Binding-site contacts:
Ligand atom C2' contacts residue VAL61 of chain 1.C at 3.9 Å (hydrophobic).
Ligand atom C6 contacts residue B121 of chain 1.I at 3.6 Å.
Ligand atom C4 contacts residue VAL61 of chain 1.C at 3.5 Å (hydrophobic).
Ligand atom C5 contacts residue B121 of chain 1.I at 3.1 Å.
Ligand atom N3 contacts residue HIS65 of chain 1.C at 3.4 Å.
Ligand atom O3' contacts residue TRP54 of chain 1.C at 3.4 Å.
Ligand atom C2' contacts residue TRP54 of chain 1.C at 3.7 Å (hydrophobic).
Ligand atom O2' contacts residue VAL61 of chain 1.C at 3.3 Å.
Ligand atom N9 contacts residue B121 of chain 1.I at 3.7 Å.
Ligand atom C8 contacts residue VAL61 of chain 1.C at 3.8 Å (hydrophobic).
Ligand atom N9 contacts residue VAL61 of chain 1.C at 3.8 Å.
Ligand atom O2' contacts residue TRP54 of chain 1.C at 3.8 Å.
Ligand atom C1' contacts residue VAL61 of chain 1.C at 4.0 Å (hydrophobic).
Ligand atom N7 contacts residue B121 of chain 1.I at 3.1 Å (h-bond).
Ligand atom O4' contacts residue B121 of chain 1.I at 3.1 Å.
Ligand atom N3 contacts residue B121 of chain 1.I at 3.6 Å.
Ligand atom C2 contacts residue ASP124 of chain 1.D at 3.4 Å.
Ligand atom N3 contacts residue VAL61 of chain 1.C at 3.3 Å.
Ligand atom C2 contacts residue HIS65 of chain 1.C at 3.8 Å.
Ligand atom C8 contacts residue B121 of chain 1.I at 3.4 Å.
Ligand atom C5' contacts residue HIS100 of chain 1.C at 4.0 Å.
Ligand atom C2 contacts residue VAL61 of chain 1.C at 3.9 Å (hydrophobic).
Ligand atom C3' contacts residue TRP54 of chain 1.C at 3.4 Å (hydrophobic).
Ligand atom O2' contacts residue GLU64 of chain 1.C at 2.7 Å (salt-bridge).
Ligand atom N7 contacts residue VAL61 of chain 1.C at 4.0 Å.
Ligand atom C4' contacts residue GLU64 of chain 1.C at 4.0 Å.
Ligand atom C6 contacts residue PRO126 of chain 1.D at 3.6 Å (hydrophobic).
Ligand atom C4' contacts residue B121 of chain 1.I at 3.0 Å.
Ligand atom N6 contacts residue PRO126 of chain 1.D at 3.6 Å.
Ligand atom C2 contacts residue PRO126 of chain 1.D at 3.9 Å (hydrophobic).
Ligand atom C4 contacts residue B121 of chain 1.I at 3.5 Å.
Ligand atom N6 contacts residue B121 of chain 1.I at 4.0 Å.
Ligand atom C8 contacts residue TRP54 of chain 1.C at 3.6 Å (hydrophobic).
Ligand atom C1' contacts residue GLU64 of chain 1.C at 3.5 Å.
Ligand atom N1 contacts residue PRO126 of chain 1.D at 3.5 Å.
Ligand atom N1 contacts residue ASP124 of chain 1.D at 4.0 Å.
Ligand atom C1' contacts residue B121 of chain 1.I at 3.7 Å.
Ligand atom C2' contacts residue GLU64 of chain 1.C at 3.5 Å.
Ligand atom O3' contacts residue GLU64 of chain 1.C at 3.4 Å.
Ligand atom C5' contacts residue B121 of chain 1.I at 2.0 Å.

Sequence of chain 1.C:
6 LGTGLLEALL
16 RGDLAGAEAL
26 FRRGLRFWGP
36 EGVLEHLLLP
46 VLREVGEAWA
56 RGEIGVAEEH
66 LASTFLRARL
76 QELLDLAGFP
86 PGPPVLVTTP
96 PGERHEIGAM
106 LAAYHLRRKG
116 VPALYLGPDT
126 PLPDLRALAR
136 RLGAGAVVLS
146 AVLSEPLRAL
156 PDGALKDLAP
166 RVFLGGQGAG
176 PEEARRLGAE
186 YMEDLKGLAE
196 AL

The small molecule below binds the protein below.
Small molecule (SMILES): C[C@H]1O[C@@H](n2cnc3c(N)ncnc32)[C@H](O)[C@@H]1O

Sequence of chain 1.D:
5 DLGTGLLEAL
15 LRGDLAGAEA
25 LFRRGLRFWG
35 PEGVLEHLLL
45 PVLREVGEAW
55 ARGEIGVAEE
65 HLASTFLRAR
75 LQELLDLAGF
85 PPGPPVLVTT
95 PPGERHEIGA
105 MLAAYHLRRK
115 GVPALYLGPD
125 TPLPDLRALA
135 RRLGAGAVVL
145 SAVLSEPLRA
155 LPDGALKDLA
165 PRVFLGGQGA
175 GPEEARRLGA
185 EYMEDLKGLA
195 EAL